Sequence of chain 1.B:
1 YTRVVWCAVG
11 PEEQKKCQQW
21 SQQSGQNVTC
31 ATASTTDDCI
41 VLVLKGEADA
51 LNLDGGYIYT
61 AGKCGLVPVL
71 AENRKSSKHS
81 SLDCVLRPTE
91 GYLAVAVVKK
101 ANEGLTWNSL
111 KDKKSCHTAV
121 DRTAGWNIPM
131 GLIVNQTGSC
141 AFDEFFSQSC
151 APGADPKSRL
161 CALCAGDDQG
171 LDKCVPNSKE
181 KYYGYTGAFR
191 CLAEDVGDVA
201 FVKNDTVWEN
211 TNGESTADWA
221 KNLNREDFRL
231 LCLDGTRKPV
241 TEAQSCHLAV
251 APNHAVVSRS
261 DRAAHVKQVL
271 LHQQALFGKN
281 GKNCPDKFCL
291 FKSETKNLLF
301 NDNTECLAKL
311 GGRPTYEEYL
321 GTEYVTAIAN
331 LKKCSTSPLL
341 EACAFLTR

The protein below binds the small molecule below.
Small molecule (SMILES): CC(=O)N[C@H]1[C@H](O[C@H]2[C@H](O)[C@@H](NC(C)=O)CO[C@@H]2CO)O[C@H](CO)[C@@H](O[C@@H]2O[C@H](CO)[C@@H](O)[C@H](O)[C@@H]2O)[C@@H]1O

Binding-site contacts:
Ligand atom C8 contacts residue TRP208 of chain 1.B at 4.3 Å (hydrophobic).
Ligand atom C6 contacts residue SER77 of chain 1.B at 3.1 Å.
Ligand atom O5 contacts residue TRP208 of chain 1.B at 3.4 Å.
Ligand atom O5 contacts residue ASN204 of chain 1.B at 2.2 Å (h-bond).
Ligand atom C8 contacts residue LEU93 of chain 1.B at 3.7 Å (hydrophobic).
Ligand atom C5 contacts residue ASN204 of chain 1.B at 3.6 Å.
Ligand atom O5 contacts residue SER77 of chain 1.B at 4.4 Å.
Ligand atom C4 contacts residue LYS75 of chain 1.B at 4.4 Å.
Ligand atom C2 contacts residue ASN204 of chain 1.B at 2.5 Å.
Ligand atom C6 contacts residue TRP208 of chain 1.B at 3.9 Å (hydrophobic).
Ligand atom C8 contacts residue ALA243 of chain 1.B at 4.3 Å (hydrophobic).
Ligand atom O6 contacts residue ARG74 of chain 1.B at 4.3 Å.
Ligand atom O4 contacts residue LYS75 of chain 1.B at 3.5 Å.
Ligand atom C8 contacts residue ARG225 of chain 1.B at 4.4 Å.
Ligand atom C5 contacts residue TRP208 of chain 1.B at 3.5 Å (hydrophobic).
Ligand atom O6 contacts residue SER77 of chain 1.B at 2.1 Å (h-bond).
Ligand atom C5 contacts residue LYS75 of chain 1.B at 4.2 Å.
Ligand atom O3 contacts residue SER77 of chain 1.B at 4.3 Å.
Ligand atom O7 contacts residue LEU93 of chain 1.B at 3.5 Å.
Ligand atom C1 contacts residue ASP205 of chain 1.B at 4.2 Å.
Ligand atom C1 contacts residue ASN204 of chain 1.B at 1.4 Å.
Ligand atom O7 contacts residue TRP208 of chain 1.B at 4.0 Å.
Ligand atom C8 contacts residue GLU214 of chain 1.B at 3.5 Å.
Ligand atom O5 contacts residue ASP205 of chain 1.B at 3.7 Å.
Ligand atom C6 contacts residue LYS75 of chain 1.B at 3.8 Å.
Ligand atom C3 contacts residue ASN204 of chain 1.B at 3.8 Å.
Ligand atom C5 contacts residue SER77 of chain 1.B at 4.3 Å.
Ligand atom O6 contacts residue SER76 of chain 1.B at 4.2 Å.
Ligand atom C8 contacts residue GLN244 of chain 1.B at 3.9 Å.
Ligand atom C4 contacts residue ASN204 of chain 1.B at 4.2 Å.
Ligand atom O6 contacts residue ASP205 of chain 1.B at 3.4 Å.
Ligand atom O7 contacts residue ARG74 of chain 1.B at 4.0 Å.
Ligand atom O7 contacts residue ASN204 of chain 1.B at 3.1 Å (h-bond).
Ligand atom C7 contacts residue LEU93 of chain 1.B at 3.9 Å (hydrophobic).
Ligand atom C6 contacts residue ASP205 of chain 1.B at 4.2 Å.
Ligand atom N2 contacts residue ASN204 of chain 1.B at 3.0 Å (h-bond).
Ligand atom O2 contacts residue LYS75 of chain 1.B at 3.7 Å.
Ligand atom C1 contacts residue TRP208 of chain 1.B at 3.4 Å (hydrophobic).
Ligand atom C7 contacts residue ASN204 of chain 1.B at 3.3 Å.
Ligand atom C6 contacts residue SER76 of chain 1.B at 3.5 Å.